Sequence of chain 25.E:
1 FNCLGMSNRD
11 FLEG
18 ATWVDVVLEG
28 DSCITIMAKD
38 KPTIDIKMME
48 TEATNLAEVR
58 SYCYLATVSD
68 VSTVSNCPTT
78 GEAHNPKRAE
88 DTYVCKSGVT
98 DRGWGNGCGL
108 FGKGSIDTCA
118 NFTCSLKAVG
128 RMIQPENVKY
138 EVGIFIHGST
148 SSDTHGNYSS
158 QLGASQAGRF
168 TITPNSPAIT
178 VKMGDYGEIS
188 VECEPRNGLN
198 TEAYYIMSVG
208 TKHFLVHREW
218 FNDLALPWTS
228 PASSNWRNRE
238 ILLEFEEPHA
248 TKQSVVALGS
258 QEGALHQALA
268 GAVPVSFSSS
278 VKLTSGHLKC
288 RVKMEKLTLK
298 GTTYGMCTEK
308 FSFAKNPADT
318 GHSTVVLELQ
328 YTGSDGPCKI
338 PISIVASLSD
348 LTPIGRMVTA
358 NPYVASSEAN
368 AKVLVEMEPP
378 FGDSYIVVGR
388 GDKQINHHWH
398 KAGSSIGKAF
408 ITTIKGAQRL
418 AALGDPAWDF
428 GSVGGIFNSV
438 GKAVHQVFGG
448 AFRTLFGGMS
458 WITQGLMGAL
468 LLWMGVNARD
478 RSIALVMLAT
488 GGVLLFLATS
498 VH

A small-molecule ligand and the protein it binds are described below.
Small molecule (SMILES): CC(=O)N[C@@H]1[C@@H](O)[C@H](O)[C@@H](CO)O[C@H]1O

Binding-site contacts:
Ligand atom C7 contacts residue TYR90 of chain 25.E at 4.1 Å (hydrophobic).
Ligand atom O5 contacts residue THR89 of chain 25.E at 4.3 Å.
Ligand atom C8 contacts residue ASP67 of chain 25.E at 4.0 Å.
Ligand atom C6 contacts residue THR89 of chain 25.E at 4.2 Å.
Ligand atom C1 contacts residue ASN118 of chain 25.E at 1.4 Å.
Ligand atom O5 contacts residue PHE119 of chain 25.E at 3.8 Å.
Ligand atom O5 contacts residue ASN118 of chain 25.E at 2.3 Å (h-bond).
Ligand atom O6 contacts residue THR120 of chain 25.E at 2.5 Å (h-bond).
Ligand atom C1 contacts residue THR89 of chain 25.E at 4.4 Å.
Ligand atom C8 contacts residue TYR90 of chain 25.E at 3.8 Å (hydrophobic).
Ligand atom O6 contacts residue PHE119 of chain 25.E at 4.0 Å.
Ligand atom N2 contacts residue ASN118 of chain 25.E at 2.9 Å (h-bond).
Ligand atom N2 contacts residue TYR90 of chain 25.E at 4.4 Å.
Ligand atom C5 contacts residue ASN118 of chain 25.E at 3.6 Å.
Ligand atom C3 contacts residue ASN118 of chain 25.E at 3.8 Å.
Ligand atom O4 contacts residue THR300 of chain 26.A at 4.5 Å.
Ligand atom C5 contacts residue THR89 of chain 25.E at 4.2 Å.
Ligand atom O5 contacts residue THR120 of chain 25.E at 3.4 Å (h-bond).
Ligand atom C5 contacts residue PHE119 of chain 25.E at 4.4 Å (hydrophobic).
Ligand atom C7 contacts residue ASP67 of chain 25.E at 3.9 Å.
Ligand atom O5 contacts residue SER66 of chain 25.E at 4.4 Å.
Ligand atom C1 contacts residue SER66 of chain 25.E at 4.5 Å.
Ligand atom C2 contacts residue ASN118 of chain 25.E at 2.5 Å.
Ligand atom C8 contacts residue ASN118 of chain 25.E at 4.4 Å.
Ligand atom C6 contacts residue PHE119 of chain 25.E at 3.8 Å (hydrophobic).
Ligand atom C5 contacts residue THR120 of chain 25.E at 4.0 Å.
Ligand atom O7 contacts residue ASP67 of chain 25.E at 3.5 Å (salt-bridge).
Ligand atom C6 contacts residue THR120 of chain 25.E at 3.4 Å.
Ligand atom O7 contacts residue ASN118 of chain 25.E at 3.0 Å (h-bond).
Ligand atom C4 contacts residue ASN118 of chain 25.E at 4.2 Å.
Ligand atom O7 contacts residue SER66 of chain 25.E at 3.5 Å.
Ligand atom C7 contacts residue ASN118 of chain 25.E at 3.1 Å.

Sequence of chain 26.A:
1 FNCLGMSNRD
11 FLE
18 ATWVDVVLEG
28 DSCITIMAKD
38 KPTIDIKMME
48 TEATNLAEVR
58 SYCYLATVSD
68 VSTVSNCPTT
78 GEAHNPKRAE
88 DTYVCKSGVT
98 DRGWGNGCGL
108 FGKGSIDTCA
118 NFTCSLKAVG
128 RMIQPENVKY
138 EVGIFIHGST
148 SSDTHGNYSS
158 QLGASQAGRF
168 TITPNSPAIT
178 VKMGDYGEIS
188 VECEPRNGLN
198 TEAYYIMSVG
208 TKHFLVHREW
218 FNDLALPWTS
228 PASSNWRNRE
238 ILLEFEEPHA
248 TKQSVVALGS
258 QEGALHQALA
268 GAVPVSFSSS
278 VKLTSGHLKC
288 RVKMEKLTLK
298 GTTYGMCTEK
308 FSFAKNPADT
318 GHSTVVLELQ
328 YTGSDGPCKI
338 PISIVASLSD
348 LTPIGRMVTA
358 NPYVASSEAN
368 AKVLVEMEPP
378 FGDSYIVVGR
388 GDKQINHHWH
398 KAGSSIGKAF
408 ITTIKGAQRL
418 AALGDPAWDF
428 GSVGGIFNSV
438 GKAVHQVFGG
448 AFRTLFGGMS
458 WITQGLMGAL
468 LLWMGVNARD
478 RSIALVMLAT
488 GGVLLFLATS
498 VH